Sequence of chain 1.A:
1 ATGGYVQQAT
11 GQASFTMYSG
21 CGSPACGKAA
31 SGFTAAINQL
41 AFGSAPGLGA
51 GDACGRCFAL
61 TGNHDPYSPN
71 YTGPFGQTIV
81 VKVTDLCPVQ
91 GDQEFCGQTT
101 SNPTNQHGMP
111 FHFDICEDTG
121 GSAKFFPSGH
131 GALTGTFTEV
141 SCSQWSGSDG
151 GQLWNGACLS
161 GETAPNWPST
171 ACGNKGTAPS

A protein and the small-molecule ligand that binds it are described below.
Small molecule (SMILES): CC(CCO)CCO

Binding-site contacts:
Ligand atom C01 contacts residue THR119 of chain 1.A at 4.2 Å.
Ligand atom O05 contacts residue SER31 of chain 1.A at 3.8 Å.
Ligand atom C01 contacts residue SER31 of chain 1.A at 4.2 Å.
Ligand atom C02 contacts residue SER31 of chain 1.A at 3.8 Å.
Ligand atom C07 contacts residue SER31 of chain 1.A at 4.0 Å.
Ligand atom C07 contacts residue ALA30 of chain 1.A at 3.7 Å (hydrophobic).
Ligand atom O08 contacts residue SER31 of chain 1.A at 4.5 Å.
Ligand atom O08 contacts residue ALA30 of chain 1.A at 3.6 Å (h-bond).
Ligand atom O08 contacts residue ALA29 of chain 1.A at 3.7 Å.
Ligand atom C07 contacts residue THR119 of chain 1.A at 4.1 Å.